Sequence of chain 1.A:
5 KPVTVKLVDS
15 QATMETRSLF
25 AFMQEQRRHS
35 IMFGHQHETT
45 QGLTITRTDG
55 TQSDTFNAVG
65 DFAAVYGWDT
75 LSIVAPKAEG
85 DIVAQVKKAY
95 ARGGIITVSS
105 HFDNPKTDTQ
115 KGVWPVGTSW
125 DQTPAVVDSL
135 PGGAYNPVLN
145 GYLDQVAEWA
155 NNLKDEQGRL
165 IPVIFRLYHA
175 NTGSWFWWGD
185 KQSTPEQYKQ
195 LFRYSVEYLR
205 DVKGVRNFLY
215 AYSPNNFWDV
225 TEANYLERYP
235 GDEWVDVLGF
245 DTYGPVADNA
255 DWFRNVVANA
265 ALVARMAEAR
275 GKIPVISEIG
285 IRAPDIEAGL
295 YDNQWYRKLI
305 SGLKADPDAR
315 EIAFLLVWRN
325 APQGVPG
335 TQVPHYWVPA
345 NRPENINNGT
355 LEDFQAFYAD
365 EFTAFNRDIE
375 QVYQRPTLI

This small molecule binds to this protein.
Small molecule (SMILES): OC[C@H]1O[C@@H](O[C@H]2[C@H](O)[C@H](O)[C@H](O[C@H]3[C@H](O)[C@H](F)[C@H](O)O[C@@H]3CO)O[C@@H]2CO)[C@@H](O)[C@@H](O)[C@@H]1O

Binding-site contacts:
Ligand atom O5 contacts residue GLU282 of chain 1.A at 3.7 Å.
Ligand atom O6 contacts residue ALA287 of chain 1.A at 3.4 Å.
Ligand atom C6 contacts residue GLU83 of chain 1.A at 3.4 Å.
Ligand atom O3 contacts residue ALA82 of chain 1.A at 3.6 Å.
Ligand atom O3 contacts residue TRP124 of chain 1.A at 3.6 Å.
Ligand atom C1 contacts residue NIN1 of chain 1.C at 2.5 Å.
Ligand atom C5 contacts residue GLU83 of chain 1.A at 3.7 Å.
Ligand atom O4 contacts residue ALA82 of chain 1.A at 3.3 Å.
Ligand atom F2 contacts residue GLU282 of chain 1.A at 3.5 Å.
Ligand atom C1 contacts residue TYR247 of chain 1.A at 3.7 Å (hydrophobic).
Ligand atom F2 contacts residue HIS105 of chain 1.A at 3.3 Å.
Ligand atom C4 contacts residue TRP322 of chain 1.A at 3.8 Å (hydrophobic).
Ligand atom C1 contacts residue GLU282 of chain 1.A at 3.3 Å.
Ligand atom C1 contacts residue TRP322 of chain 1.A at 3.5 Å (hydrophobic).
Ligand atom O2 contacts residue HIS339 of chain 1.A at 2.7 Å (h-bond).
Ligand atom O6 contacts residue TRP322 of chain 1.A at 3.7 Å.
Ligand atom O1 contacts residue NIN1 of chain 1.C at 1.4 Å.
Ligand atom O5 contacts residue GLU83 of chain 1.A at 3.8 Å.
Ligand atom C2 contacts residue HIS339 of chain 1.A at 3.4 Å.
Ligand atom C3 contacts residue HIS105 of chain 1.A at 3.7 Å.
Ligand atom O6 contacts residue GLU83 of chain 1.A at 2.6 Å (salt-bridge).
Ligand atom C1 contacts residue GLU83 of chain 1.A at 3.4 Å.
Ligand atom C2 contacts residue NIN1 of chain 1.C at 3.7 Å.
Ligand atom C6 contacts residue LEU75 of chain 1.A at 3.7 Å (hydrophobic).
Ligand atom O2 contacts residue ARG323 of chain 1.A at 2.7 Å (salt-bridge).
Ligand atom O3 contacts residue NIN1 of chain 1.C at 3.1 Å (h-bond).
Ligand atom C6 contacts residue TRP322 of chain 1.A at 3.7 Å (hydrophobic).
Ligand atom O5 contacts residue NIN1 of chain 1.C at 3.1 Å.
Ligand atom C2 contacts residue GLU282 of chain 1.A at 3.1 Å.
Ligand atom C6 contacts residue TRP341 of chain 1.A at 3.5 Å (hydrophobic).
Ligand atom O2 contacts residue TRP322 of chain 1.A at 3.4 Å (h-bond).
Ligand atom O4 contacts residue TRP322 of chain 1.A at 3.0 Å (h-bond).
Ligand atom F2 contacts residue HIS173 of chain 1.A at 3.0 Å.
Ligand atom O5 contacts residue TRP322 of chain 1.A at 2.9 Å (h-bond).
Ligand atom O3 contacts residue ARG323 of chain 1.A at 2.9 Å (salt-bridge).
Ligand atom C3 contacts residue TRP322 of chain 1.A at 3.8 Å (hydrophobic).
Ligand atom C5 contacts residue TRP322 of chain 1.A at 3.6 Å (hydrophobic).
Ligand atom C5 contacts residue TYR247 of chain 1.A at 3.6 Å (hydrophobic).
Ligand atom O3 contacts residue HIS105 of chain 1.A at 3.0 Å (h-bond).
Ligand atom O5 contacts residue TYR247 of chain 1.A at 3.2 Å.